Sequence of chain 1.B:
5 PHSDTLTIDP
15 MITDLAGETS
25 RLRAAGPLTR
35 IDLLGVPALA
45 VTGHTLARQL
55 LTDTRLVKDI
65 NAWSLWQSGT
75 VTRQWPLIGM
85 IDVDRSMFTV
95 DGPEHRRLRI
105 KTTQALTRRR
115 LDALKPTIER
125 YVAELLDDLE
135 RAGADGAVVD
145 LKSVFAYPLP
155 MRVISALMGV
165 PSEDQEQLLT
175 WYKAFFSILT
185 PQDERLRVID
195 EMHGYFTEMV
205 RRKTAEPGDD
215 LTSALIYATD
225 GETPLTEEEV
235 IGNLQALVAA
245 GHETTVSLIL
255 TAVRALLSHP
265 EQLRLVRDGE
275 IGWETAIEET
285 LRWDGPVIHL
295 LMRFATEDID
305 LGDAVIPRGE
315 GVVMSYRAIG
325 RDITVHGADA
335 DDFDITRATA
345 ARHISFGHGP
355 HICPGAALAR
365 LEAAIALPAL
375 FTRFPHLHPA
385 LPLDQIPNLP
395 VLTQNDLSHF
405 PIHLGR

This small molecule binds to this protein.
Small molecule (SMILES): CC(=O)[C@H]1CC[C@H]2[C@@H]3CCC4=CC(=O)CC[C@]4(C)[C@H]3CC[C@]12C

Binding-site contacts:
Ligand atom C11 contacts residue MET84 of chain 1.B at 3.5 Å (hydrophobic).
Ligand atom C15 contacts residue PHE92 of chain 1.B at 4.0 Å (hydrophobic).
Ligand atom C21 contacts residue LEU294 of chain 1.B at 3.8 Å (hydrophobic).
Ligand atom C21 contacts residue HEM1 of chain 1.H at 3.7 Å.
Ligand atom C19 contacts residue PHE92 of chain 1.B at 4.1 Å (hydrophobic).
Ligand atom C12 contacts residue GLN398 of chain 1.B at 4.2 Å.
Ligand atom C1 contacts residue PHE179 of chain 1.B at 3.6 Å (hydrophobic).
Ligand atom C4 contacts residue ALA243 of chain 1.B at 4.3 Å (hydrophobic).
Ligand atom C6 contacts residue PHE92 of chain 1.B at 3.8 Å (hydrophobic).
Ligand atom C14 contacts residue ALA244 of chain 1.B at 3.8 Å (hydrophobic).
Ligand atom C16 contacts residue HEM1 of chain 1.H at 3.5 Å.
Ligand atom C21 contacts residue VAL291 of chain 1.B at 3.6 Å (hydrophobic).
Ligand atom C15 contacts residue HEM1 of chain 1.H at 3.9 Å.
Ligand atom O20 contacts residue VAL291 of chain 1.B at 3.6 Å.
Ligand atom C17 contacts residue ALA244 of chain 1.B at 4.0 Å (hydrophobic).
Ligand atom C20 contacts residue GLN398 of chain 1.B at 4.1 Å.
Ligand atom C7 contacts residue PHE92 of chain 1.B at 4.1 Å (hydrophobic).
Ligand atom C16 contacts residue ALA244 of chain 1.B at 3.7 Å (hydrophobic).
Ligand atom C20 contacts residue THR248 of chain 1.B at 4.1 Å.
Ligand atom C9 contacts residue ALA243 of chain 1.B at 4.2 Å (hydrophobic).
Ligand atom C18 contacts residue PHE92 of chain 1.B at 4.0 Å (hydrophobic).
Ligand atom C6 contacts residue ALA240 of chain 1.B at 3.7 Å (hydrophobic).
Ligand atom C15 contacts residue ALA244 of chain 1.B at 3.8 Å (hydrophobic).
Ligand atom O20 contacts residue GLN398 of chain 1.B at 3.0 Å (h-bond).
Ligand atom C2 contacts residue PHE179 of chain 1.B at 3.3 Å (hydrophobic).
Ligand atom C7 contacts residue ALA240 of chain 1.B at 3.7 Å (hydrophobic).
Ligand atom C19 contacts residue MET84 of chain 1.B at 3.5 Å (hydrophobic).
Ligand atom C3 contacts residue ALA243 of chain 1.B at 4.2 Å (hydrophobic).
Ligand atom C5 contacts residue ALA240 of chain 1.B at 4.3 Å (hydrophobic).
Ligand atom C8 contacts residue PHE92 of chain 1.B at 4.1 Å (hydrophobic).
Ligand atom C4 contacts residue ALA240 of chain 1.B at 4.2 Å (hydrophobic).
Ligand atom C19 contacts residue GLY83 of chain 1.B at 3.8 Å.
Ligand atom C1 contacts residue ALA243 of chain 1.B at 3.9 Å (hydrophobic).
Ligand atom O20 contacts residue THR248 of chain 1.B at 3.5 Å.
Ligand atom C18 contacts residue LEU294 of chain 1.B at 3.6 Å (hydrophobic).
Ligand atom C12 contacts residue MET84 of chain 1.B at 4.0 Å (hydrophobic).
Ligand atom C20 contacts residue VAL291 of chain 1.B at 4.0 Å (hydrophobic).
Ligand atom C2 contacts residue GLY83 of chain 1.B at 4.1 Å.
Ligand atom C4 contacts residue GLN239 of chain 1.B at 4.3 Å.
Ligand atom O3 contacts residue GLN239 of chain 1.B at 3.8 Å.